A protein and the small-molecule ligand that binds it are described below.
Small molecule (SMILES): N[C@@H](Cn1cc(Br)c(=O)[nH]c1=O)C(=O)O

Binding-site contacts:
Ligand atom N1 contacts residue GLU193 of chain 1.A at 3.5 Å (salt-bridge).
Ligand atom C2 contacts residue THR143 of chain 1.A at 3.3 Å.
Ligand atom O91 contacts residue TYR61 of chain 1.A at 3.7 Å.
Ligand atom BR5 contacts residue THR174 of chain 1.A at 3.7 Å.
Ligand atom BR5 contacts residue MET196 of chain 1.A at 3.7 Å.
Ligand atom C4 contacts residue THR143 of chain 1.A at 3.8 Å.
Ligand atom C8 contacts residue THR91 of chain 1.A at 3.4 Å.
Ligand atom C2 contacts residue LEU138 of chain 1.A at 3.8 Å (hydrophobic).
Ligand atom C8 contacts residue GLU193 of chain 1.A at 3.5 Å.
Ligand atom C2 contacts residue GLU193 of chain 1.A at 3.8 Å.
Ligand atom C6 contacts residue LEU138 of chain 1.A at 3.8 Å (hydrophobic).
Ligand atom O2 contacts residue SER142 of chain 1.A at 3.1 Å (h-bond).
Ligand atom C9 contacts residue ARG96 of chain 1.A at 3.3 Å.
Ligand atom O92 contacts residue GLY141 of chain 1.A at 3.6 Å.
Ligand atom O92 contacts residue SER142 of chain 1.A at 3.0 Å (h-bond).
Ligand atom C9 contacts residue TYR61 of chain 1.A at 3.7 Å (hydrophobic).
Ligand atom N8 contacts residue GLU193 of chain 1.A at 2.9 Å (salt-bridge).
Ligand atom N3 contacts residue THR143 of chain 1.A at 2.8 Å (h-bond).
Ligand atom N3 contacts residue GLU193 of chain 1.A at 3.7 Å.
Ligand atom C5 contacts residue GLU193 of chain 1.A at 3.3 Å.
Ligand atom O4 contacts residue LEU192 of chain 1.A at 3.1 Å.
Ligand atom O91 contacts residue PRO89 of chain 1.A at 3.9 Å.
Ligand atom O2 contacts residue GLY141 of chain 1.A at 3.6 Å.
Ligand atom C8 contacts residue SER142 of chain 1.A at 3.3 Å.
Ligand atom O91 contacts residue LEU90 of chain 1.A at 3.6 Å.
Ligand atom O2 contacts residue THR143 of chain 1.A at 3.0 Å (h-bond).
Ligand atom C6 contacts residue GLU193 of chain 1.A at 3.1 Å.
Ligand atom C9 contacts residue SER142 of chain 1.A at 3.5 Å.
Ligand atom N8 contacts residue TYR220 of chain 1.A at 3.7 Å.
Ligand atom C9 contacts residue THR91 of chain 1.A at 3.7 Å.
Ligand atom O4 contacts residue GLU193 of chain 1.A at 3.0 Å (salt-bridge).
Ligand atom O92 contacts residue ARG96 of chain 1.A at 2.8 Å (salt-bridge).
Ligand atom N8 contacts residue PRO89 of chain 1.A at 2.9 Å (h-bond).
Ligand atom C4 contacts residue GLU193 of chain 1.A at 3.6 Å.
Ligand atom O92 contacts residue TYR61 of chain 1.A at 3.4 Å.
Ligand atom C7 contacts residue TYR61 of chain 1.A at 3.6 Å (hydrophobic).
Ligand atom O91 contacts residue THR91 of chain 1.A at 2.8 Å (h-bond).
Ligand atom O91 contacts residue ARG96 of chain 1.A at 2.6 Å (salt-bridge).
Ligand atom N1 contacts residue LEU138 of chain 1.A at 3.7 Å.
Ligand atom N8 contacts residue THR91 of chain 1.A at 2.8 Å (h-bond).

Sequence of chain 1.A:
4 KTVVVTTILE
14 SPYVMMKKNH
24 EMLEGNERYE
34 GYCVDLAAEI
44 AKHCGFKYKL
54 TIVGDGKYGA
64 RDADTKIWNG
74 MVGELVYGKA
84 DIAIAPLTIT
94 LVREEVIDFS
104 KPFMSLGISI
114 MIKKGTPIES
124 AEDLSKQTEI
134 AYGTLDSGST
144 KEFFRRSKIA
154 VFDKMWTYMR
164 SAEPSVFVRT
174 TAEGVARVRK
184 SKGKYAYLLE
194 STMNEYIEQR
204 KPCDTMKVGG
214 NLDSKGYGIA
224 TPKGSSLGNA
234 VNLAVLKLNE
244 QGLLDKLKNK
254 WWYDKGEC